The protein below binds the small molecule below.
Small molecule (SMILES): CN1CCN(c2ccc(Nc3ncc4nc(Nc5ccccc5)n(C5CCCC5)c4n3)cc2)CC1

Binding-site contacts:
Ligand atom CAZ contacts residue GLY105 of chain 1.A at 3.5 Å.
Ligand atom CAN contacts residue LEU153 of chain 1.A at 3.8 Å (hydrophobic).
Ligand atom CAB contacts residue MET99 of chain 1.A at 3.4 Å (hydrophobic).
Ligand atom CAD contacts residue MET99 of chain 1.A at 3.8 Å (hydrophobic).
Ligand atom CAH contacts residue GLY105 of chain 1.A at 3.5 Å.
Ligand atom CAH contacts residue PRO103 of chain 1.A at 3.6 Å (hydrophobic).
Ligand atom CAG contacts residue LEU27 of chain 1.A at 3.9 Å (hydrophobic).
Ligand atom CAC contacts residue LYS54 of chain 1.A at 3.5 Å.
Ligand atom N7 contacts residue LEU153 of chain 1.A at 3.6 Å.
Ligand atom C6 contacts residue LEU153 of chain 1.A at 3.8 Å (hydrophobic).
Ligand atom CAD contacts residue ASP164 of chain 1.A at 3.5 Å.
Ligand atom CAD contacts residue LYS54 of chain 1.A at 3.7 Å.
Ligand atom C6 contacts residue GLN100 of chain 1.A at 3.4 Å.
Ligand atom CAO contacts residue LEU27 of chain 1.A at 3.9 Å (hydrophobic).
Ligand atom C6 contacts residue ALA52 of chain 1.A at 3.7 Å (hydrophobic).
Ligand atom CAH contacts residue EDO1 of chain 1.C at 3.8 Å.
Ligand atom CAZ contacts residue MET102 of chain 1.A at 3.3 Å (hydrophobic).
Ligand atom CAJ contacts residue EDO1 of chain 1.C at 3.8 Å.
Ligand atom N2 contacts residue GLY105 of chain 1.A at 3.7 Å.
Ligand atom C6 contacts residue MET102 of chain 1.A at 3.5 Å (hydrophobic).
Ligand atom C2 contacts residue MET102 of chain 1.A at 3.6 Å (hydrophobic).
Ligand atom CAC contacts residue MET99 of chain 1.A at 3.6 Å (hydrophobic).
Ligand atom N9 contacts residue VAL35 of chain 1.A at 3.8 Å.
Ligand atom CAR contacts residue LEU27 of chain 1.A at 3.8 Å (hydrophobic).
Ligand atom CAO contacts residue VAL35 of chain 1.A at 3.4 Å (hydrophobic).
Ligand atom CAH contacts residue MET102 of chain 1.A at 3.1 Å (hydrophobic).
Ligand atom CAJ contacts residue PRO103 of chain 1.A at 3.9 Å (hydrophobic).
Ligand atom C8 contacts residue VAL35 of chain 1.A at 3.9 Å (hydrophobic).
Ligand atom N1 contacts residue LEU101 of chain 1.A at 3.7 Å.
Ligand atom C5 contacts residue LEU153 of chain 1.A at 3.5 Å (hydrophobic).
Ligand atom N2 contacts residue MET102 of chain 1.A at 2.7 Å (h-bond).
Ligand atom C5 contacts residue ALA52 of chain 1.A at 3.8 Å (hydrophobic).
Ligand atom N7 contacts residue ALA52 of chain 1.A at 3.9 Å.
Ligand atom CAF contacts residue LYS54 of chain 1.A at 3.5 Å.
Ligand atom CAI contacts residue LEU27 of chain 1.A at 3.7 Å (hydrophobic).
Ligand atom CAM contacts residue LEU27 of chain 1.A at 3.8 Å (hydrophobic).
Ligand atom N1 contacts residue MET102 of chain 1.A at 2.9 Å (h-bond).
Ligand atom CBF contacts residue VAL35 of chain 1.A at 3.8 Å (hydrophobic).
Ligand atom CAB contacts residue LYS54 of chain 1.A at 3.4 Å.
Ligand atom CAF contacts residue ASP164 of chain 1.A at 3.3 Å.

Sequence of chain 1.A:
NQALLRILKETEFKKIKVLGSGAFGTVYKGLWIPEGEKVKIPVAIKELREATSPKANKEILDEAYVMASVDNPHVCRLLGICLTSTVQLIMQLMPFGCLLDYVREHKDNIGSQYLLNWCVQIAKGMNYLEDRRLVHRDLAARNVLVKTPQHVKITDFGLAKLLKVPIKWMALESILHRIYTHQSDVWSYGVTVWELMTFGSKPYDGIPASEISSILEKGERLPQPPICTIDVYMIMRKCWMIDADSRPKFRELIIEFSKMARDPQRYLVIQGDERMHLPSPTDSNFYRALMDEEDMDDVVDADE